A protein and the small-molecule ligand that binds it are described below.
Small molecule (SMILES): Nc1ncnc2c1ncn2[C@@H]1O[C@H](COP(=O)(O)OP(=O)(O)OP(O)(O)=S)[C@@H](O)[C@H]1O

Sequence of chain 1.RA:
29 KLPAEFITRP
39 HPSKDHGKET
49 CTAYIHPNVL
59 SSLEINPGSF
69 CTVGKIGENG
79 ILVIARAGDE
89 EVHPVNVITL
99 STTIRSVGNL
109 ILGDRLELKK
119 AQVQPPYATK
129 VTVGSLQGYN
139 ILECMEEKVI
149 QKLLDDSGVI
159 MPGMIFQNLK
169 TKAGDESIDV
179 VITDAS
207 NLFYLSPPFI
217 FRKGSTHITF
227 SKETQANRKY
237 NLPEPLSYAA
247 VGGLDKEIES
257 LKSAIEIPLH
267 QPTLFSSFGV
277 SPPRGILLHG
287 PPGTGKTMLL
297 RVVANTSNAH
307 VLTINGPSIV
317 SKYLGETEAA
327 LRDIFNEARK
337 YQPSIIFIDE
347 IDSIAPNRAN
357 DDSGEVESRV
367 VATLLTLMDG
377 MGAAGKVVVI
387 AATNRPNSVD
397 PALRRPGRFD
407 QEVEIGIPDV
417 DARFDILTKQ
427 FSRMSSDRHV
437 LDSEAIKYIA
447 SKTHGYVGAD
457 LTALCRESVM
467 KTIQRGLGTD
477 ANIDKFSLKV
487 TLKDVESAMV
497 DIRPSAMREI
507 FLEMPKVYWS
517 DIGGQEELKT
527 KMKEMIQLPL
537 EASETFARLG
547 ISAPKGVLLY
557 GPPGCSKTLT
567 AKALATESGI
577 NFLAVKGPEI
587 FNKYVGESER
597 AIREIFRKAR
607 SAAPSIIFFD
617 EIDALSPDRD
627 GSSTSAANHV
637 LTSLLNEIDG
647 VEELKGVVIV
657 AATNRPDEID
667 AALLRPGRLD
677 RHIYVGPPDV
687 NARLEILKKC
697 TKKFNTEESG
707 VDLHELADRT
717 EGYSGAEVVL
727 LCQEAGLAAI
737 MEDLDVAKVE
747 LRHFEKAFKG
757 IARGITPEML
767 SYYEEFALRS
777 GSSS

Binding-site contacts:
Ligand atom N9 contacts residue MET294 of chain 1.RA at 3.3 Å.
Ligand atom S1G contacts residue ARG404 of chain 1.SA at 3.2 Å (salt-bridge).
Ligand atom O2' contacts residue THR458 of chain 1.RA at 2.9 Å (h-bond).
Ligand atom O1B contacts residue PRO288 of chain 1.RA at 3.2 Å.
Ligand atom N6 contacts residue ILE422 of chain 1.RA at 3.3 Å.
Ligand atom C2' contacts residue THR458 of chain 1.RA at 3.7 Å.
Ligand atom O3B contacts residue ARG404 of chain 1.SA at 2.3 Å (salt-bridge).
Ligand atom O4' contacts residue MET294 of chain 1.RA at 3.6 Å.
Ligand atom O2B contacts residue ARG401 of chain 1.SA at 3.2 Å.
Ligand atom O3G contacts residue PRO288 of chain 1.RA at 3.4 Å.
Ligand atom N6 contacts residue GLY248 of chain 1.RA at 3.1 Å (h-bond).
Ligand atom O3G contacts residue LYS292 of chain 1.RA at 2.4 Å (salt-bridge).
Ligand atom S1G contacts residue GLU346 of chain 1.RA at 3.1 Å (salt-bridge).
Ligand atom O1A contacts residue GLY289 of chain 1.RA at 3.3 Å.
Ligand atom O2A contacts residue PRO402 of chain 1.SA at 2.9 Å (h-bond).
Ligand atom C5 contacts residue MET294 of chain 1.RA at 3.5 Å (hydrophobic).
Ligand atom O2B contacts residue GLY289 of chain 1.RA at 3.6 Å.
Ligand atom PG contacts residue ARG404 of chain 1.SA at 3.2 Å.
Ligand atom N6 contacts residue VAL247 of chain 1.RA at 3.3 Å.
Ligand atom PA contacts residue PRO402 of chain 1.SA at 3.5 Å.
Ligand atom PG contacts residue LYS292 of chain 1.RA at 3.4 Å.
Ligand atom PB contacts residue GLY289 of chain 1.RA at 3.5 Å.
Ligand atom C4' contacts residue ALA455 of chain 1.RA at 3.6 Å (hydrophobic).
Ligand atom C1' contacts residue THR458 of chain 1.RA at 3.3 Å.
Ligand atom N3 contacts residue GLY454 of chain 1.RA at 3.6 Å.
Ligand atom C4 contacts residue MET294 of chain 1.RA at 3.6 Å (hydrophobic).
Ligand atom O1A contacts residue ALA455 of chain 1.RA at 3.3 Å.
Ligand atom O1B contacts residue GLY289 of chain 1.RA at 2.4 Å (h-bond).
Ligand atom O2B contacts residue ARG404 of chain 1.SA at 2.4 Å (salt-bridge).
Ligand atom O2G contacts residue LYS292 of chain 1.RA at 3.2 Å (salt-bridge).
Ligand atom N7 contacts residue MET294 of chain 1.RA at 3.5 Å (h-bond).
Ligand atom C8 contacts residue MET294 of chain 1.RA at 3.5 Å (hydrophobic).
Ligand atom O2G contacts residue GLU346 of chain 1.RA at 3.4 Å (salt-bridge).
Ligand atom PB contacts residue ARG404 of chain 1.SA at 3.2 Å.
Ligand atom O1A contacts residue PRO402 of chain 1.SA at 3.2 Å (h-bond).
Ligand atom C6 contacts residue ILE422 of chain 1.RA at 3.5 Å (hydrophobic).
Ligand atom O2G contacts residue THR293 of chain 1.RA at 3.5 Å (h-bond).
Ligand atom C2 contacts residue THR290 of chain 1.RA at 3.3 Å.
Ligand atom O1B contacts residue LYS292 of chain 1.RA at 3.5 Å (salt-bridge).
Ligand atom O2A contacts residue ARG404 of chain 1.SA at 3.1 Å (salt-bridge).

Sequence of chain 1.SA:
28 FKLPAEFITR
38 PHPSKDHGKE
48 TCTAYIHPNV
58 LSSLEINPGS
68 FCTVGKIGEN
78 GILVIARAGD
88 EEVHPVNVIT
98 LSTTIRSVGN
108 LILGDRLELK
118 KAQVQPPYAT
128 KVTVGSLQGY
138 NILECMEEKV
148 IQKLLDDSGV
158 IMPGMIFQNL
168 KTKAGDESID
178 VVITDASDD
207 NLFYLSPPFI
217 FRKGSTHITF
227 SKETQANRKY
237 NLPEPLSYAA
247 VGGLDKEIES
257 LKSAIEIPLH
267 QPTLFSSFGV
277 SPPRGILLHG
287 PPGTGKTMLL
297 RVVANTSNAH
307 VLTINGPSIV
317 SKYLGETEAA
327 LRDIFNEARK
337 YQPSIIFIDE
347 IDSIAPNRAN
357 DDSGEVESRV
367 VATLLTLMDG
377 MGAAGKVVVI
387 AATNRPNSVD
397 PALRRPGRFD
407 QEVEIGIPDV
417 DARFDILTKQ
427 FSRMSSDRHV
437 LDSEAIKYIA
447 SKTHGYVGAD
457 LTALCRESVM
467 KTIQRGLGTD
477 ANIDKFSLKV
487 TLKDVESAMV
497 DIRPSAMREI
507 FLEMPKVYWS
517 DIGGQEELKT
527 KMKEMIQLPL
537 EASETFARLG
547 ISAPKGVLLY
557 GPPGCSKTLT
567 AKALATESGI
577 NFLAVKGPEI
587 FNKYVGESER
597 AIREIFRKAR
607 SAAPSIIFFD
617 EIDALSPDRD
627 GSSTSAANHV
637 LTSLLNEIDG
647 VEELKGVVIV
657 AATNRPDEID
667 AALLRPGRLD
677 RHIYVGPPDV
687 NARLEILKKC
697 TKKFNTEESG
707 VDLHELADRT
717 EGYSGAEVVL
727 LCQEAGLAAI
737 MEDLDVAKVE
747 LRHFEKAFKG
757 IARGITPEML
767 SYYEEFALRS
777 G